A protein and the small-molecule ligand that binds it are described below.
Small molecule (SMILES): Nc1nc(=O)c2ncn([C@@H]3O[C@H](CO[P](=O)(O)O[C@H]4[C@@H](O)[C@H](n5ccc(=O)[nH]c5=O)O[C@@H]4CO[P](=O)(O)O[C@H]4[C@@H](O)[C@H](n5cnc6c(N)ncnc65)O[C@@H]4CO[P](=O)(O)O[C@H]4[C@@H](O)[C@H](n5cnc6c(N)ncnc65)O[C@@H]4CO[P](=O)(O)O[C@H]4[C@@H](O)[C@H](n5cnc6c(N)ncnc65)O[C@@H]4CO[P](=O)(O)O[C@H]4[C@@H](O)[C@H](n5cnc6c(N)ncnc65)O[C@@H]4CO[P](=O)(O)O[C@H]4[C@@H](O)[C@H](n5cnc6c(N)ncnc65)O[C@@H]4COP(=O)=O)[C@@H](O)[C@H]3O)c2[nH]1

Binding-site contacts:
Ligand atom C5 contacts residue MG1 of chain 1.LEA at 3.9 Å.
Ligand atom N7 contacts residue MG1 of chain 1.LEA at 4.0 Å.
Ligand atom C6 contacts residue MG1 of chain 1.LEA at 4.2 Å.
Ligand atom OP2 contacts residue MG1 of chain 1.LEA at 3.8 Å.
Ligand atom O5' contacts residue MG1 of chain 1.LEA at 4.3 Å.
Ligand atom OP2 contacts residue MG1 of chain 1.LEA at 4.4 Å.